Sequence of chain 1.D:
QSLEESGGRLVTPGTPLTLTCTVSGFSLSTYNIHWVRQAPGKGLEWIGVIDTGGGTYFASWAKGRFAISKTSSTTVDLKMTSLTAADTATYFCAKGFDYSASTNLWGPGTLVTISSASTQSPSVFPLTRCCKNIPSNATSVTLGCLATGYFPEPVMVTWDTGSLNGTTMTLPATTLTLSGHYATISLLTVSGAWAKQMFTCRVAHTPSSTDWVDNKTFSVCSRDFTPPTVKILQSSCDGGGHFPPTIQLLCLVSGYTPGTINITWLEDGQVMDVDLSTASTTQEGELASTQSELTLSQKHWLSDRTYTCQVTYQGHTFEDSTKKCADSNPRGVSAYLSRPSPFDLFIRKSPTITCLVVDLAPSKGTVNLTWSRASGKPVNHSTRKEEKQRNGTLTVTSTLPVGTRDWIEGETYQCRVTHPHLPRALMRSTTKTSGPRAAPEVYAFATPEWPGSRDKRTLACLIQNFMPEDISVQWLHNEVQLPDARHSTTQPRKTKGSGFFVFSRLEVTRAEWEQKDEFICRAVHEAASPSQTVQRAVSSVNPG

Binding-site contacts:
Ligand atom C5 contacts residue ASN262 of chain 1.D at 3.6 Å.
Ligand atom C6 contacts residue THR264 of chain 1.D at 3.4 Å.
Ligand atom O5 contacts residue ASN262 of chain 1.D at 2.2 Å (h-bond).
Ligand atom C3 contacts residue ASN262 of chain 1.D at 3.8 Å.
Ligand atom O7 contacts residue ASN262 of chain 1.D at 3.3 Å (h-bond).
Ligand atom C4 contacts residue ASN262 of chain 1.D at 4.1 Å.
Ligand atom C1 contacts residue ASN262 of chain 1.D at 1.4 Å.
Ligand atom C6 contacts residue VAL274 of chain 1.D at 4.4 Å (hydrophobic).
Ligand atom O6 contacts residue VAL271 of chain 1.D at 4.1 Å.
Ligand atom C6 contacts residue ILE263 of chain 1.D at 4.3 Å (hydrophobic).
Ligand atom N2 contacts residue ASN262 of chain 1.D at 3.2 Å (h-bond).
Ligand atom C2 contacts residue ASN262 of chain 1.D at 2.5 Å.
Ligand atom C5 contacts residue THR264 of chain 1.D at 4.0 Å.
Ligand atom O5 contacts residue THR264 of chain 1.D at 3.4 Å (h-bond).
Ligand atom O6 contacts residue THR264 of chain 1.D at 3.3 Å (h-bond).
Ligand atom O4 contacts residue VAL274 of chain 1.D at 3.9 Å.
Ligand atom C7 contacts residue ASN262 of chain 1.D at 3.5 Å.

The protein below binds the small molecule below.
Small molecule (SMILES): CC(=O)N[C@@H]1[C@@H](O)[C@H](O)[C@@H](CO)O[C@H]1O